This small molecule binds to this protein.
Small molecule (SMILES): COc1cc2c(cc1OC)CC(=O)N(C)C=C2

Sequence of chain 1.A:
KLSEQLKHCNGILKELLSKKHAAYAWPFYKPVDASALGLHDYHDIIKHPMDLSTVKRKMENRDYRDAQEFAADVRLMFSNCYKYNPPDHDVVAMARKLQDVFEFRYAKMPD

Binding-site contacts:
Ligand atom C24 contacts residue VAL95 of chain 1.A at 4.0 Å (hydrophobic).
Ligand atom C16 contacts residue PRO31 of chain 1.A at 3.8 Å (hydrophobic).
Ligand atom C24 contacts residue LEU41 of chain 1.A at 3.9 Å (hydrophobic).
Ligand atom C09 contacts residue LEU41 of chain 1.A at 4.2 Å (hydrophobic).
Ligand atom C16 contacts residue PHE32 of chain 1.A at 3.5 Å (hydrophobic).
Ligand atom C13 contacts residue ASN89 of chain 1.A at 3.9 Å.
Ligand atom C20 contacts residue PRO31 of chain 1.A at 3.4 Å (hydrophobic).
Ligand atom N15 contacts residue PRO31 of chain 1.A at 4.2 Å.
Ligand atom C06 contacts residue VAL95 of chain 1.A at 4.2 Å (hydrophobic).
Ligand atom C07 contacts residue LEU43 of chain 1.A at 4.0 Å (hydrophobic).
Ligand atom O28 contacts residue HIS93 of chain 1.A at 4.2 Å.
Ligand atom O05 contacts residue ASN89 of chain 1.A at 4.3 Å.
Ligand atom C09 contacts residue VAL95 of chain 1.A at 4.2 Å (hydrophobic).
Ligand atom C25 contacts residue VAL95 of chain 1.A at 4.2 Å (hydrophobic).
Ligand atom C20 contacts residue VAL36 of chain 1.A at 3.7 Å (hydrophobic).
Ligand atom C13 contacts residue VAL36 of chain 1.A at 4.0 Å (hydrophobic).
Ligand atom C07 contacts residue VAL95 of chain 1.A at 4.2 Å (hydrophobic).
Ligand atom O14 contacts residue VAL95 of chain 1.A at 4.2 Å.
Ligand atom C10 contacts residue VAL36 of chain 1.A at 4.2 Å (hydrophobic).
Ligand atom O14 contacts residue CYS85 of chain 1.A at 3.8 Å.
Ligand atom O05 contacts residue HIS93 of chain 1.A at 3.2 Å.
Ligand atom C06 contacts residue ASN89 of chain 1.A at 4.3 Å.
Ligand atom C01 contacts residue ASN89 of chain 1.A at 3.4 Å.
Ligand atom C06 contacts residue HIS93 of chain 1.A at 4.1 Å.
Ligand atom C16 contacts residue VAL95 of chain 1.A at 4.0 Å (hydrophobic).
Ligand atom C10 contacts residue ASN89 of chain 1.A at 4.3 Å.
Ligand atom C25 contacts residue LEU41 of chain 1.A at 4.3 Å (hydrophobic).
Ligand atom C22 contacts residue LEU41 of chain 1.A at 3.9 Å (hydrophobic).
Ligand atom O14 contacts residue ASN89 of chain 1.A at 3.0 Å (h-bond).
Ligand atom C01 contacts residue HIS93 of chain 1.A at 3.3 Å.
Ligand atom C13 contacts residue VAL95 of chain 1.A at 4.1 Å (hydrophobic).
Ligand atom C07 contacts residue ASN89 of chain 1.A at 3.6 Å.
Ligand atom N15 contacts residue VAL36 of chain 1.A at 3.7 Å.
Ligand atom C22 contacts residue PRO31 of chain 1.A at 4.1 Å (hydrophobic).
Ligand atom C09 contacts residue LEU43 of chain 1.A at 4.1 Å (hydrophobic).
Ligand atom C10 contacts residue LEU43 of chain 1.A at 3.9 Å (hydrophobic).
Ligand atom C16 contacts residue CYS85 of chain 1.A at 4.3 Å (hydrophobic).
Ligand atom C16 contacts residue VAL36 of chain 1.A at 4.2 Å (hydrophobic).
Ligand atom N15 contacts residue VAL95 of chain 1.A at 4.0 Å.
Ligand atom C27 contacts residue VAL95 of chain 1.A at 4.3 Å (hydrophobic).